This protein binds this small molecule.
Small molecule (SMILES): Nc1ncnc2c1ncn2[C@@H]1O[C@H](COP(=O)(O)OP(=O)(O)OP(O)(O)=S)[C@@H](O)[C@H]1O

Binding-site contacts:
Ligand atom C2 contacts residue VAL180 of chain 1.C at 3.7 Å (hydrophobic).
Ligand atom O2B contacts residue LYS212 of chain 1.C at 2.9 Å (salt-bridge).
Ligand atom O4' contacts residue ASP389 of chain 1.C at 4.0 Å.
Ligand atom PG contacts residue LYS212 of chain 1.C at 3.8 Å.
Ligand atom C2 contacts residue PRO179 of chain 1.C at 3.4 Å (hydrophobic).
Ligand atom O2A contacts residue LYS212 of chain 1.C at 4.0 Å.
Ligand atom S1G contacts residue ARG333 of chain 1.D at 3.6 Å (salt-bridge).
Ligand atom PG contacts residue ARG332 of chain 1.D at 4.2 Å.
Ligand atom C2 contacts residue ILE181 of chain 1.C at 3.7 Å (hydrophobic).
Ligand atom O2G contacts residue THR213 of chain 1.C at 4.1 Å.
Ligand atom N1 contacts residue ILE181 of chain 1.C at 3.1 Å (h-bond).
Ligand atom C4 contacts residue ALA214 of chain 1.C at 4.2 Å (hydrophobic).
Ligand atom S1G contacts residue ARG332 of chain 1.D at 2.6 Å (salt-bridge).
Ligand atom O2' contacts residue ASP178 of chain 1.C at 3.8 Å.
Ligand atom N6 contacts residue ILE181 of chain 1.C at 3.1 Å (h-bond).
Ligand atom O3B contacts residue GLY209 of chain 1.C at 3.6 Å.
Ligand atom O1A contacts residue THR213 of chain 1.C at 3.9 Å.
Ligand atom O3B contacts residue LYS212 of chain 1.C at 3.5 Å (salt-bridge).
Ligand atom C8 contacts residue PRO388 of chain 1.C at 3.9 Å (hydrophobic).
Ligand atom C5 contacts residue ALA214 of chain 1.C at 4.1 Å (hydrophobic).
Ligand atom O3G contacts residue GLY209 of chain 1.C at 4.0 Å.
Ligand atom N3 contacts residue PRO179 of chain 1.C at 4.1 Å.
Ligand atom N7 contacts residue PRO388 of chain 1.C at 3.8 Å.
Ligand atom O2A contacts residue GLY211 of chain 1.C at 3.3 Å.
Ligand atom O2B contacts residue THR213 of chain 1.C at 3.6 Å (h-bond).
Ligand atom O3G contacts residue LYS212 of chain 1.C at 3.1 Å (salt-bridge).
Ligand atom C4' contacts residue ASP389 of chain 1.C at 4.1 Å.
Ligand atom C5' contacts residue ASP389 of chain 1.C at 4.0 Å.
Ligand atom N1 contacts residue VAL180 of chain 1.C at 3.7 Å.
Ligand atom O4' contacts residue ILE392 of chain 1.C at 3.4 Å.
Ligand atom O2B contacts residue GLY211 of chain 1.C at 3.3 Å.
Ligand atom O1B contacts residue THR213 of chain 1.C at 2.7 Å (h-bond).
Ligand atom O3A contacts residue ARG332 of chain 1.D at 4.0 Å.
Ligand atom N6 contacts residue ARG183 of chain 1.C at 4.2 Å.
Ligand atom O2G contacts residue GLU279 of chain 1.C at 4.0 Å.
Ligand atom C6 contacts residue ILE181 of chain 1.C at 3.7 Å (hydrophobic).
Ligand atom N6 contacts residue ILE350 of chain 1.C at 4.0 Å.
Ligand atom PB contacts residue THR213 of chain 1.C at 3.9 Å.
Ligand atom C1' contacts residue ILE392 of chain 1.C at 4.1 Å (hydrophobic).
Ligand atom O3G contacts residue PRO208 of chain 1.C at 3.4 Å.

Sequence of chain 1.C:
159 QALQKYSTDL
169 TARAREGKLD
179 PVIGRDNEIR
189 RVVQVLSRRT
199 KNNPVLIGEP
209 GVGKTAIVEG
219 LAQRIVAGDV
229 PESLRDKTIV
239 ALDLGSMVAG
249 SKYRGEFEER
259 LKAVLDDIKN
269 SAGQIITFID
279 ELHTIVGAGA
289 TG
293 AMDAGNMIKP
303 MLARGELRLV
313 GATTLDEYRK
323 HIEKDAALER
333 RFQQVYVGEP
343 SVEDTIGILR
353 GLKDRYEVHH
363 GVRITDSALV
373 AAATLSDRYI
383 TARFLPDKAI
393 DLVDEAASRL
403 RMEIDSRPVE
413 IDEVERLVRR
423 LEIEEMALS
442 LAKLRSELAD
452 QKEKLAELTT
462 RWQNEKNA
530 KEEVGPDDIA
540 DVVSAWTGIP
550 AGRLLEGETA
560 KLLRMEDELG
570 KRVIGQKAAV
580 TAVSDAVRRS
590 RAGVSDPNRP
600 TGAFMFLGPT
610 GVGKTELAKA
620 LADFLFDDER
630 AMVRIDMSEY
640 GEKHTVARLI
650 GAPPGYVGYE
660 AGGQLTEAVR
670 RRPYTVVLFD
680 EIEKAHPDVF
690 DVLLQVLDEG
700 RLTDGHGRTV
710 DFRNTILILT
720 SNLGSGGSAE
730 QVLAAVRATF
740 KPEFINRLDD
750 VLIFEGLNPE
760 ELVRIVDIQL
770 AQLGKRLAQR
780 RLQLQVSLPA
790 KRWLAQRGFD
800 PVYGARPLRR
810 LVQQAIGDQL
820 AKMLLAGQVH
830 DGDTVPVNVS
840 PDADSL

Sequence of chain 1.D:
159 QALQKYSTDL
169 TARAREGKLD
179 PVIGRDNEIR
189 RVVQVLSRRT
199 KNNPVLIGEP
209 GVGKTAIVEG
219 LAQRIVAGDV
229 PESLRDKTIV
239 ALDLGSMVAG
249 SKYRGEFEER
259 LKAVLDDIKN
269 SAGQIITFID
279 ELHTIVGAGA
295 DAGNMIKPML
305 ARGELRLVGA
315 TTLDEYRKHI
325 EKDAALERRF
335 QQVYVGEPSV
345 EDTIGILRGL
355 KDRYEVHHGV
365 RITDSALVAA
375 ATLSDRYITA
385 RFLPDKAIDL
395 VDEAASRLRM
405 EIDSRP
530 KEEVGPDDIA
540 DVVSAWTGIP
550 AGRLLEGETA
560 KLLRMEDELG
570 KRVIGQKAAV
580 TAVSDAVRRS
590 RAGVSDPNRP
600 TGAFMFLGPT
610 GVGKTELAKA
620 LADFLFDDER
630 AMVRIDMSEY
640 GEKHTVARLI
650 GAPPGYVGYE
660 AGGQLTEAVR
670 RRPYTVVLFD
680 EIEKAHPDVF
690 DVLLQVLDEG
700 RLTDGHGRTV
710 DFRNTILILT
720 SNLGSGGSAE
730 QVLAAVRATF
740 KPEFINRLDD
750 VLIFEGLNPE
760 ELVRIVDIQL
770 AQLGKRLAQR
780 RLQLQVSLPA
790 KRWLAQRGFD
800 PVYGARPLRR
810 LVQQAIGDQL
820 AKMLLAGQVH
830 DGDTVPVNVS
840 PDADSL